Sequence of chain 3.A:
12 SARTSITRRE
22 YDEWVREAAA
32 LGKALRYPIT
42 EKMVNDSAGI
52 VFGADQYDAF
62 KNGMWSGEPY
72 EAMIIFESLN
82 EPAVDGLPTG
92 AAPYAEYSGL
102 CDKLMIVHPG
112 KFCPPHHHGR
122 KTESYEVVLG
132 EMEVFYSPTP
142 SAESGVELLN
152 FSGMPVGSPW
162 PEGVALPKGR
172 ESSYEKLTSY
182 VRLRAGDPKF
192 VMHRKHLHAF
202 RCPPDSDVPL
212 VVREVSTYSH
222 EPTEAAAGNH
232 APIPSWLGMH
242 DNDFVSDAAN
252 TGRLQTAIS

This protein binds this small molecule.
Small molecule (SMILES): OC[C@@H]1O[C@@H](O)[C@@H](O)[C@H]1O

Binding-site contacts:
Ligand atom C2 contacts residue ARG19 of chain 3.A at 4.3 Å.
Ligand atom O1 contacts residue TYR22 of chain 3.A at 4.2 Å.
Ligand atom C2 contacts residue VAL45 of chain 3.A at 3.8 Å (hydrophobic).
Ligand atom C4 contacts residue VAL45 of chain 3.A at 3.6 Å (hydrophobic).
Ligand atom O5 contacts residue GLU42 of chain 3.A at 3.7 Å.
Ligand atom O1 contacts residue ARG19 of chain 3.A at 3.8 Å.
Ligand atom C1 contacts residue VAL45 of chain 3.A at 4.0 Å (hydrophobic).
Ligand atom O1 contacts residue ASP47 of chain 3.A at 4.3 Å.
Ligand atom O2 contacts residue ASP23 of chain 3.A at 4.0 Å.
Ligand atom O4 contacts residue ARG27 of chain 3.A at 4.2 Å.
Ligand atom C1 contacts residue ASP23 of chain 3.A at 4.1 Å.
Ligand atom C5 contacts residue VAL45 of chain 3.A at 3.0 Å (hydrophobic).
Ligand atom O4 contacts residue VAL45 of chain 3.A at 3.9 Å.
Ligand atom C5 contacts residue GLU42 of chain 3.A at 3.7 Å.
Ligand atom C2 contacts residue ASN46 of chain 3.A at 3.6 Å.
Ligand atom O5 contacts residue VAL45 of chain 3.A at 3.5 Å.
Ligand atom C3 contacts residue ASN46 of chain 3.A at 3.9 Å.
Ligand atom C1 contacts residue ASP47 of chain 3.A at 4.5 Å.
Ligand atom C2 contacts residue ASP47 of chain 3.A at 3.5 Å.
Ligand atom O2 contacts residue ARG19 of chain 3.A at 3.1 Å (salt-bridge).
Ligand atom O2 contacts residue ASN46 of chain 3.A at 4.3 Å.
Ligand atom O2 contacts residue ASP47 of chain 3.A at 2.6 Å (salt-bridge).
Ligand atom O1 contacts residue ASP23 of chain 3.A at 2.7 Å (salt-bridge).
Ligand atom C1 contacts residue ASN46 of chain 3.A at 4.3 Å.
Ligand atom O1 contacts residue ARG27 of chain 3.A at 4.3 Å.
Ligand atom C3 contacts residue VAL45 of chain 3.A at 3.3 Å (hydrophobic).